Sequence of chain 1.C:
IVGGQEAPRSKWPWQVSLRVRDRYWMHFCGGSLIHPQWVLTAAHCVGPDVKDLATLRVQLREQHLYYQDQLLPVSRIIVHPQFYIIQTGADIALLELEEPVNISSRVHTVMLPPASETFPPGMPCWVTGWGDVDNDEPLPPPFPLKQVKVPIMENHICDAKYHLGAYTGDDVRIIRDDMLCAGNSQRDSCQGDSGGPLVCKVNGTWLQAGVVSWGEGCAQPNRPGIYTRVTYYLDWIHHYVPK

Binding-site contacts:
Ligand atom N contacts residue HIS44 of chain 1.B at 3.8 Å.
Ligand atom NH2 contacts residue SER189 of chain 1.B at 3.8 Å.
Ligand atom NH1 contacts residue ASP188 of chain 1.B at 2.9 Å (salt-bridge).
Ligand atom O contacts residue GLN191 of chain 1.B at 3.0 Å (h-bond).
Ligand atom CH3 contacts residue GLN191 of chain 1.B at 3.6 Å.
Ligand atom N contacts residue SER194 of chain 1.B at 3.0 Å (h-bond).
Ligand atom CB contacts residue SER213 of chain 1.B at 3.8 Å.
Ligand atom CG contacts residue GLN191 of chain 1.B at 3.5 Å.
Ligand atom CZ contacts residue GLY217 of chain 1.B at 3.7 Å.
Ligand atom CA contacts residue SER213 of chain 1.B at 3.8 Å.
Ligand atom C contacts residue GLY215 of chain 1.B at 3.6 Å.
Ligand atom CG contacts residue ILE86 of chain 1.C at 3.7 Å (hydrophobic).
Ligand atom O contacts residue GLY215 of chain 1.B at 3.5 Å (h-bond).
Ligand atom NH2 contacts residue GLY217 of chain 1.B at 2.8 Å (h-bond).
Ligand atom O contacts residue GLY215 of chain 1.B at 3.0 Å (h-bond).
Ligand atom CZ contacts residue SER189 of chain 1.B at 3.3 Å.
Ligand atom O contacts residue SER194 of chain 1.B at 2.3 Å (h-bond).
Ligand atom NH2 contacts residue CYS218 of chain 1.B at 3.8 Å.
Ligand atom NE contacts residue GLY217 of chain 1.B at 3.7 Å.
Ligand atom NH1 contacts residue SER189 of chain 1.B at 2.9 Å (h-bond).
Ligand atom C contacts residue GLN191 of chain 1.B at 3.6 Å.
Ligand atom O contacts residue HIS44 of chain 1.B at 2.7 Å (h-bond).
Ligand atom C contacts residue HIS44 of chain 1.B at 3.4 Å.
Ligand atom CD2 contacts residue GLY215 of chain 1.B at 3.7 Å.
Ligand atom NH2 contacts residue ASP188 of chain 1.B at 3.0 Å (salt-bridge).
Ligand atom NE contacts residue SER189 of chain 1.B at 3.8 Å.
Ligand atom NE contacts residue TRP214 of chain 1.B at 3.8 Å.
Ligand atom O contacts residue GLY217 of chain 1.B at 3.2 Å (h-bond).
Ligand atom CZ contacts residue ASP188 of chain 1.B at 3.6 Å.
Ligand atom CD2 contacts residue ILE86 of chain 1.C at 3.4 Å (hydrophobic).
Ligand atom O contacts residue TRP214 of chain 1.B at 3.5 Å.
Ligand atom NH1 contacts residue GLY225 of chain 1.B at 3.4 Å.
Ligand atom N contacts residue SER213 of chain 1.B at 2.9 Å (h-bond).
Ligand atom CB contacts residue CYS190 of chain 1.B at 3.6 Å (hydrophobic).
Ligand atom C contacts residue SER194 of chain 1.B at 1.4 Å.
Ligand atom CA contacts residue GLY215 of chain 1.B at 3.3 Å.
Ligand atom CA contacts residue SER194 of chain 1.B at 2.5 Å.
Ligand atom CB contacts residue SER194 of chain 1.B at 2.9 Å.
Ligand atom CD1 contacts residue ILE86 of chain 1.C at 3.5 Å (hydrophobic).
Ligand atom CB contacts residue ILE86 of chain 1.C at 3.1 Å (hydrophobic).

This small molecule binds to this protein.
Small molecule (SMILES): CC(=O)N[C@@H](CC(C)C)C(=O)N[C@@H](CC(C)C)C(=O)N[C@H](CO)CCCN=C(N)N

Sequence of chain 1.B:
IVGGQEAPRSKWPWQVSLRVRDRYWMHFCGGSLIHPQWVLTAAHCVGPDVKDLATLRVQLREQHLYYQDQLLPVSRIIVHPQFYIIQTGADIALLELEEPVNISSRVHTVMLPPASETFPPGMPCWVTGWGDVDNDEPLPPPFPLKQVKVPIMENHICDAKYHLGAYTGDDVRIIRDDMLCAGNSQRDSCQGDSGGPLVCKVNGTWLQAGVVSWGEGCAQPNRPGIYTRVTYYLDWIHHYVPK